Sequence of chain 1.A:
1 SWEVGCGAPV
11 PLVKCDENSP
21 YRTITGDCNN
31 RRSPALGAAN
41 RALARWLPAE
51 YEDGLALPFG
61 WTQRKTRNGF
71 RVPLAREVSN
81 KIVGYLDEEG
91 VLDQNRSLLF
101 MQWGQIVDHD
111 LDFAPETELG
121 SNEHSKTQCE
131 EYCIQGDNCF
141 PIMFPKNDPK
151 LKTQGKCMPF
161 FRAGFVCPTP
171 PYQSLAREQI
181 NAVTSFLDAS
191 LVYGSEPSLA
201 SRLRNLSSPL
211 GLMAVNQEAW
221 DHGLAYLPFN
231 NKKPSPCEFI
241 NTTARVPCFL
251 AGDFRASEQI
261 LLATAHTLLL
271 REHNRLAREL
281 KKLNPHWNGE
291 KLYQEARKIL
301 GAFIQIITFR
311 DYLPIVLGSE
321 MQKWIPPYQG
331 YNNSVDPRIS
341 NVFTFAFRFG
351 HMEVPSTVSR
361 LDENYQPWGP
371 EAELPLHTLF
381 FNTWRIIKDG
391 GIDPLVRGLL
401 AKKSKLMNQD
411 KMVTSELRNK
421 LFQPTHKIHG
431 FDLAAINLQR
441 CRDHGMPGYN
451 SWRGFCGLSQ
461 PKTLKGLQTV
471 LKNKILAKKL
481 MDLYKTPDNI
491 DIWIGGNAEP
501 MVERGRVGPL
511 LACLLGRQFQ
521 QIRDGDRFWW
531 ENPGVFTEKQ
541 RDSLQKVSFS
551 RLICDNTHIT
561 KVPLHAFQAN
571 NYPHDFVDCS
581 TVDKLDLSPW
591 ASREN

This protein binds this small molecule.
Small molecule (SMILES): CC(=O)N[C@H]1[C@@H](O[C@H]2[C@H](O)[C@@H](NC(C)=O)CO[C@@H]2CO)O[C@H](CO)[C@@H](O)[C@@H]1O

Binding-site contacts:
Ligand atom C2 contacts residue ASN332 of chain 1.A at 2.4 Å.
Ligand atom N2 contacts residue ASN332 of chain 1.A at 2.9 Å (h-bond).
Ligand atom C6 contacts residue SER334 of chain 1.A at 3.5 Å.
Ligand atom C3 contacts residue ASN332 of chain 1.A at 3.8 Å.
Ligand atom O5 contacts residue SER334 of chain 1.A at 4.3 Å.
Ligand atom O5 contacts residue VAL335 of chain 1.A at 3.2 Å.
Ligand atom C5 contacts residue SER334 of chain 1.A at 4.1 Å.
Ligand atom O7 contacts residue ASN332 of chain 1.A at 4.0 Å.
Ligand atom C5 contacts residue ASN332 of chain 1.A at 3.6 Å.
Ligand atom C6 contacts residue VAL335 of chain 1.A at 3.5 Å (hydrophobic).
Ligand atom C5 contacts residue VAL335 of chain 1.A at 3.9 Å (hydrophobic).
Ligand atom C4 contacts residue ASN332 of chain 1.A at 4.2 Å.
Ligand atom C1 contacts residue VAL335 of chain 1.A at 4.2 Å (hydrophobic).
Ligand atom C1 contacts residue ASN332 of chain 1.A at 1.4 Å.
Ligand atom C7 contacts residue ASN332 of chain 1.A at 3.7 Å.
Ligand atom O5 contacts residue ASN332 of chain 1.A at 2.4 Å (h-bond).
Ligand atom C1 contacts residue SER334 of chain 1.A at 4.2 Å.